Sequence of chain 2.A:
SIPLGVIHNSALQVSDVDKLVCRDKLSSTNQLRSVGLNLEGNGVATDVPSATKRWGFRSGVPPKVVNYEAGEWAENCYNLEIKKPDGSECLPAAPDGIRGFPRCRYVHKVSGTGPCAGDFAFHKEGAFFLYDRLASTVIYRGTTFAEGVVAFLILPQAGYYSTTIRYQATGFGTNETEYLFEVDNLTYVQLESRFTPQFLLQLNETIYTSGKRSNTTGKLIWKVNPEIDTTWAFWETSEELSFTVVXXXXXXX

A protein and the small-molecule ligand that binds it are described below.
Small molecule (SMILES): CC(=O)N[C@@H]1[C@@H](O)[C@H](O)[C@@H](CO)O[C@H]1O

Binding-site contacts:
Ligand atom C8 contacts residue ASN211 of chain 2.A at 4.4 Å.
Ligand atom C7 contacts residue ASN211 of chain 2.A at 3.3 Å.
Ligand atom C1 contacts residue ASN211 of chain 2.A at 1.4 Å.
Ligand atom C4 contacts residue ASN211 of chain 2.A at 4.2 Å.
Ligand atom O5 contacts residue ASN211 of chain 2.A at 2.4 Å (h-bond).
Ligand atom C5 contacts residue ASN211 of chain 2.A at 3.7 Å.
Ligand atom C2 contacts residue ASN211 of chain 2.A at 2.5 Å.
Ligand atom C3 contacts residue ASN211 of chain 2.A at 3.8 Å.
Ligand atom N2 contacts residue ASN211 of chain 2.A at 2.9 Å (h-bond).
Ligand atom O7 contacts residue ASN211 of chain 2.A at 3.2 Å (h-bond).